Sequence of chain 1.D:
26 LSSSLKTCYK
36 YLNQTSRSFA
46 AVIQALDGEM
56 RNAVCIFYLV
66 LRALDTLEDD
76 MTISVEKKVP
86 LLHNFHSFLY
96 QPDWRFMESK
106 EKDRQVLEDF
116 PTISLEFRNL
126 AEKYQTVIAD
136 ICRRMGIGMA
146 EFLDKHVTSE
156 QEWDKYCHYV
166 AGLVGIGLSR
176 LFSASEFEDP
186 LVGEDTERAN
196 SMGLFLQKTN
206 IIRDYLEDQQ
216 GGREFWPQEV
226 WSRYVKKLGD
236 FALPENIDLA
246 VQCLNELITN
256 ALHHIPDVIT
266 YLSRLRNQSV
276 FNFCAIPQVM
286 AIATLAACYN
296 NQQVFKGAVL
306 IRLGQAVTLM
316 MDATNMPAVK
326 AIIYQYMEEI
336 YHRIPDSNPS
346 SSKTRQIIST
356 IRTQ

Binding-site contacts:
Ligand atom C10 contacts residue LEU201 of chain 1.D at 4.0 Å (hydrophobic).
Ligand atom C14 contacts residue LEU173 of chain 1.D at 3.5 Å (hydrophobic).
Ligand atom O2B contacts residue ARG42 of chain 1.D at 2.8 Å (salt-bridge).
Ligand atom C15 contacts residue SER174 of chain 1.D at 3.8 Å.
Ligand atom C12 contacts residue MET197 of chain 1.D at 3.5 Å (hydrophobic).
Ligand atom PA contacts residue SER43 of chain 1.D at 4.0 Å.
Ligand atom C10 contacts residue GLY170 of chain 1.D at 4.0 Å.
Ligand atom C4 contacts residue GLN202 of chain 1.D at 3.5 Å.
Ligand atom C7 contacts residue VAL169 of chain 1.D at 4.0 Å (hydrophobic).
Ligand atom C9 contacts residue FPS1 of chain 1.K at 3.9 Å.
Ligand atom PB contacts residue ARG42 of chain 1.D at 4.0 Å.
Ligand atom C12 contacts residue GLY170 of chain 1.D at 3.6 Å.
Ligand atom C7 contacts residue LEU201 of chain 1.D at 4.0 Å (hydrophobic).
Ligand atom C6 contacts residue ALA166 of chain 1.D at 4.0 Å (hydrophobic).
Ligand atom C15 contacts residue MET197 of chain 1.D at 3.8 Å (hydrophobic).
Ligand atom C14 contacts residue CYS279 of chain 1.D at 3.7 Å (hydrophobic).
Ligand atom C15 contacts residue TYR266 of chain 1.D at 3.1 Å (hydrophobic).
Ligand atom O1A contacts residue FPS1 of chain 1.K at 3.3 Å.
Ligand atom O1B contacts residue SER43 of chain 1.D at 2.6 Å (h-bond).
Ligand atom O1B contacts residue ARG42 of chain 1.D at 3.8 Å.
Ligand atom C13 contacts residue MET197 of chain 1.D at 3.9 Å (hydrophobic).
Ligand atom C8 contacts residue VAL169 of chain 1.D at 3.9 Å (hydrophobic).
Ligand atom O3B contacts residue SER43 of chain 1.D at 2.9 Å.
Ligand atom S1 contacts residue FPS1 of chain 1.K at 3.6 Å.
Ligand atom C15 contacts residue GLY170 of chain 1.D at 3.7 Å.
Ligand atom O2A contacts residue ARG67 of chain 1.D at 3.8 Å.
Ligand atom C8 contacts residue LEU201 of chain 1.D at 3.7 Å (hydrophobic).
Ligand atom C9 contacts residue LEU201 of chain 1.D at 3.9 Å (hydrophobic).
Ligand atom C13 contacts residue GLY170 of chain 1.D at 3.8 Å.
Ligand atom O3B contacts residue ARG42 of chain 1.D at 3.8 Å.
Ligand atom C14 contacts residue PHE278 of chain 1.D at 3.8 Å (hydrophobic).
Ligand atom C1 contacts residue ASN205 of chain 1.D at 4.1 Å.
Ligand atom O1A contacts residue ARG67 of chain 1.D at 3.0 Å (salt-bridge).
Ligand atom C5 contacts residue LEU201 of chain 1.D at 3.6 Å (hydrophobic).
Ligand atom C11 contacts residue LEU201 of chain 1.D at 3.7 Å (hydrophobic).
Ligand atom PB contacts residue SER43 of chain 1.D at 3.5 Å.
Ligand atom O2A contacts residue SER43 of chain 1.D at 2.9 Å (h-bond).
Ligand atom C7 contacts residue ALA166 of chain 1.D at 3.9 Å (hydrophobic).
Ligand atom O3A contacts residue SER43 of chain 1.D at 4.0 Å.
Ligand atom C9 contacts residue PHE44 of chain 1.D at 3.8 Å (hydrophobic).

This protein binds this small molecule.
Small molecule (SMILES): CC(C)=CCC/C(C)=C/CC/C(C)=C/CS[P](=O)(O)OP(=O)(O)O